Binding-site contacts:
Ligand atom C28 contacts residue ASP48 of chain 1.B at 3.3 Å.
Ligand atom S10 contacts residue PHE101 of chain 1.B at 3.8 Å.
Ligand atom C30 contacts residue ASP48 of chain 1.B at 3.5 Å.
Ligand atom N27 contacts residue ASP48 of chain 1.B at 2.6 Å (salt-bridge).
Ligand atom C32 contacts residue LEU222 of chain 1.B at 3.8 Å (hydrophobic).
Ligand atom C1 contacts residue PHE101 of chain 1.B at 3.9 Å (hydrophobic).
Ligand atom C11 contacts residue PHE101 of chain 1.B at 3.7 Å (hydrophobic).
Ligand atom O17 contacts residue LEU84 of chain 1.B at 3.7 Å.
Ligand atom C26 contacts residue ASP48 of chain 1.B at 3.8 Å.
Ligand atom C23 contacts residue ALA47 of chain 1.B at 3.9 Å (hydrophobic).
Ligand atom C4 contacts residue LEU125 of chain 1.B at 3.8 Å (hydrophobic).
Ligand atom C22 contacts residue ALA47 of chain 1.B at 3.5 Å (hydrophobic).
Ligand atom O17 contacts residue GLU50 of chain 1.B at 2.6 Å (salt-bridge).
Ligand atom O19 contacts residue LEU43 of chain 1.B at 3.4 Å.
Ligand atom C5 contacts residue ILE121 of chain 1.B at 3.7 Å (hydrophobic).
Ligand atom C4 contacts residue MET118 of chain 1.B at 3.8 Å (hydrophobic).
Ligand atom C31 contacts residue ASP48 of chain 1.B at 3.1 Å.
Ligand atom O7 contacts residue HIS221 of chain 1.B at 2.8 Å (h-bond).
Ligand atom C33 contacts residue LEU222 of chain 1.B at 3.8 Å (hydrophobic).
Ligand atom C5 contacts residue MET118 of chain 1.B at 3.4 Å (hydrophobic).
Ligand atom S10 contacts residue MET85 of chain 1.B at 3.9 Å.
Ligand atom C15 contacts residue ARG91 of chain 1.B at 3.8 Å.
Ligand atom C16 contacts residue LEU84 of chain 1.B at 3.6 Å (hydrophobic).
Ligand atom C31 contacts residue TRP80 of chain 1.B at 3.7 Å (hydrophobic).
Ligand atom C14 contacts residue GLU50 of chain 1.B at 3.1 Å.
Ligand atom C33 contacts residue MET40 of chain 1.B at 3.6 Å (hydrophobic).
Ligand atom C12 contacts residue PHE101 of chain 1.B at 3.8 Å (hydrophobic).
Ligand atom O7 contacts residue ILE121 of chain 1.B at 3.2 Å.
Ligand atom O7 contacts residue MET118 of chain 1.B at 3.7 Å.
Ligand atom C22 contacts residue LEU222 of chain 1.B at 3.9 Å (hydrophobic).
Ligand atom C22 contacts residue TRP80 of chain 1.B at 3.8 Å (hydrophobic).
Ligand atom C13 contacts residue ALA47 of chain 1.B at 3.8 Å (hydrophobic).
Ligand atom O17 contacts residue ARG91 of chain 1.B at 2.8 Å (salt-bridge).
Ligand atom C33 contacts residue THR44 of chain 1.B at 3.9 Å.
Ligand atom C32 contacts residue THR44 of chain 1.B at 3.5 Å.
Ligand atom C15 contacts residue GLU50 of chain 1.B at 3.2 Å.
Ligand atom C25 contacts residue THR44 of chain 1.B at 3.8 Å.
Ligand atom C6 contacts residue HIS221 of chain 1.B at 3.6 Å.
Ligand atom C8 contacts residue HIS221 of chain 1.B at 3.7 Å.
Ligand atom C21 contacts residue ALA47 of chain 1.B at 3.8 Å (hydrophobic).

Sequence of chain 1.B:
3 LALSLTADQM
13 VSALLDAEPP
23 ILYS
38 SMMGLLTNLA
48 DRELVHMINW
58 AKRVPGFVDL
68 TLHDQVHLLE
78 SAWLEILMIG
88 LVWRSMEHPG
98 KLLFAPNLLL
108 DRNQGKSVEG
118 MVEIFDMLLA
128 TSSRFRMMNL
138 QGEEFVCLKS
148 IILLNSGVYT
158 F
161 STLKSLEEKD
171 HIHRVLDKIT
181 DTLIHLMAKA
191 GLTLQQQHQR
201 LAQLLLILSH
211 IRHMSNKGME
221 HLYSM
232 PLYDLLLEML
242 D

The small molecule below binds the protein below.
Small molecule (SMILES): O=C(c1ccc(OCCN2CCCC2)cc1)c1c(-c2ccc(O)cc2)sc2cc(O)ccc12